Binding-site contacts:
Ligand atom C9 contacts residue SER229 of chain 3.B at 3.9 Å.
Ligand atom C10 contacts residue VAL35 of chain 3.B at 3.5 Å (hydrophobic).
Ligand atom CL1 contacts residue PHE123 of chain 3.B at 4.0 Å.
Ligand atom O13 contacts residue GLY227 of chain 3.B at 3.3 Å (h-bond).
Ligand atom CL1 contacts residue PRO117 of chain 3.B at 3.7 Å.
Ligand atom C12 contacts residue THR226 of chain 3.B at 3.2 Å.
Ligand atom C11 contacts residue THR17 of chain 3.B at 4.2 Å.
Ligand atom C8 contacts residue GLY227 of chain 3.B at 3.4 Å.
Ligand atom C9 contacts residue GLN18 of chain 3.B at 4.1 Å.
Ligand atom C11 contacts residue GLN18 of chain 3.B at 3.9 Å.
Ligand atom O13 contacts residue SER229 of chain 3.B at 3.5 Å (h-bond).
Ligand atom C8 contacts residue SER229 of chain 3.B at 3.2 Å.
Ligand atom C6 contacts residue PHE123 of chain 3.B at 3.7 Å (hydrophobic).
Ligand atom C10 contacts residue TYR19 of chain 3.B at 3.8 Å (hydrophobic).
Ligand atom C9 contacts residue THR17 of chain 3.B at 3.2 Å.
Ligand atom C8 contacts residue THR17 of chain 3.B at 3.4 Å.
Ligand atom C5 contacts residue GLN18 of chain 3.B at 4.0 Å.
Ligand atom N4 contacts residue GLN18 of chain 3.B at 4.0 Å.
Ligand atom C3 contacts residue LEU120 of chain 3.B at 4.0 Å (hydrophobic).
Ligand atom C10 contacts residue THR17 of chain 3.B at 3.8 Å.
Ligand atom C2 contacts residue PHE123 of chain 3.B at 3.5 Å (hydrophobic).
Ligand atom O13 contacts residue ALA228 of chain 3.B at 3.4 Å.
Ligand atom N7 contacts residue GLY227 of chain 3.B at 3.4 Å (h-bond).
Ligand atom C11 contacts residue THR226 of chain 3.B at 3.9 Å.
Ligand atom CL1 contacts residue PHE118 of chain 3.B at 3.4 Å.
Ligand atom O13 contacts residue THR17 of chain 3.B at 3.2 Å (h-bond).
Ligand atom C3 contacts residue PRO117 of chain 3.B at 4.0 Å (hydrophobic).
Ligand atom C12 contacts residue ALA228 of chain 3.B at 4.1 Å (hydrophobic).
Ligand atom C12 contacts residue GLY227 of chain 3.B at 3.8 Å.
Ligand atom C12 contacts residue TYR19 of chain 3.B at 3.8 Å (hydrophobic).
Ligand atom C9 contacts residue GLY227 of chain 3.B at 3.2 Å.
Ligand atom C10 contacts residue GLY227 of chain 3.B at 3.9 Å.
Ligand atom C11 contacts residue VAL35 of chain 3.B at 3.5 Å (hydrophobic).
Ligand atom C12 contacts residue THR17 of chain 3.B at 3.9 Å.
Ligand atom O13 contacts residue THR226 of chain 3.B at 3.9 Å.
Ligand atom C10 contacts residue GLN18 of chain 3.B at 3.8 Å.
Ligand atom N14 contacts residue PHE123 of chain 3.B at 3.2 Å.
Ligand atom C11 contacts residue TYR19 of chain 3.B at 3.2 Å (hydrophobic).
Ligand atom C12 contacts residue TYR161 of chain 3.B at 4.1 Å (hydrophobic).
Ligand atom N7 contacts residue PHE123 of chain 3.B at 4.1 Å.

A small-molecule ligand and the protein it binds are described below.
Small molecule (SMILES): Clc1cncc(NCc2ccco2)n1

Sequence of chain 3.B:
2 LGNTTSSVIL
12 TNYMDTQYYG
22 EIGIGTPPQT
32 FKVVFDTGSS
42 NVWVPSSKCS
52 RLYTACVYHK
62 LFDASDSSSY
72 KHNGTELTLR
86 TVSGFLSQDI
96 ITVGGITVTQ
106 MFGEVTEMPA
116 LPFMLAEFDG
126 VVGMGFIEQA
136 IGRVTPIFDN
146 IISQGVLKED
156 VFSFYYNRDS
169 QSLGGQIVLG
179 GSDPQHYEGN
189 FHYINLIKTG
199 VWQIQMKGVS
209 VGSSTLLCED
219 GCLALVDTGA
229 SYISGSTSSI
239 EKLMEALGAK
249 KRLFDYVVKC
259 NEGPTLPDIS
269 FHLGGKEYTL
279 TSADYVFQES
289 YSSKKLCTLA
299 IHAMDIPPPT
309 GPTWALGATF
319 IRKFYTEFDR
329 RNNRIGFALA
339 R